A small-molecule ligand and the protein it binds are described below.
Small molecule (SMILES): CC(=O)N[C@@H]1[C@@H](O)[C@H](O)[C@@H](CO)O[C@H]1O

Sequence of chain 1.D:
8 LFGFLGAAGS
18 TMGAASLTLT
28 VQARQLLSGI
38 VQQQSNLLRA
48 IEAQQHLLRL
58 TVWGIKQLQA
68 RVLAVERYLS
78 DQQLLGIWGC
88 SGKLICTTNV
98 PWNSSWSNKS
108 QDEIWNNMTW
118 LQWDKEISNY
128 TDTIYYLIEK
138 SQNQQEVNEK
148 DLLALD

Binding-site contacts:
Ligand atom O5 contacts residue ASN105 of chain 1.D at 2.4 Å (h-bond).
Ligand atom C3 contacts residue ASN105 of chain 1.D at 3.8 Å.
Ligand atom O7 contacts residue ASN105 of chain 1.D at 4.3 Å.
Ligand atom C5 contacts residue ASN105 of chain 1.D at 3.7 Å.
Ligand atom C4 contacts residue ASN105 of chain 1.D at 4.2 Å.
Ligand atom C2 contacts residue ASN105 of chain 1.D at 2.4 Å.
Ligand atom N2 contacts residue ASN105 of chain 1.D at 2.9 Å (h-bond).
Ligand atom C7 contacts residue ASN105 of chain 1.D at 3.8 Å.
Ligand atom C1 contacts residue ASN105 of chain 1.D at 1.4 Å.
Ligand atom O6 contacts residue ASN105 of chain 1.D at 3.6 Å (h-bond).